A protein and the small-molecule ligand that binds it are described below.
Small molecule (SMILES): CN(C)CC[C@H](CSc1ccccc1)Nc1ccc(S(=O)(=O)NC(=O)c2ccc(N3CCN(Cc4ccccc4-c4ccc(Cl)cc4)CC3)cc2)cc1[N+](=O)[O-]

Sequence of chain 1.B:
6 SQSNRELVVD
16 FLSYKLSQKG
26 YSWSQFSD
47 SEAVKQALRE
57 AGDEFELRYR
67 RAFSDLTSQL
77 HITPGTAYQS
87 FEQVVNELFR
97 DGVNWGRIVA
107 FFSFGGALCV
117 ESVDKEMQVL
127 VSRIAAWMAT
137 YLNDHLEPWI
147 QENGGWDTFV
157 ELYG

Binding-site contacts:
Ligand atom C34 contacts residue GLY102 of chain 1.B at 3.5 Å.
Ligand atom O34 contacts residue ALA57 of chain 1.B at 3.8 Å.
Ligand atom CL1 contacts residue PHE69 of chain 1.B at 3.4 Å.
Ligand atom C24 contacts residue ARG103 of chain 1.B at 3.6 Å.
Ligand atom S42 contacts residue GLU60 of chain 1.B at 3.6 Å (salt-bridge).
Ligand atom C24 contacts residue GLY102 of chain 1.B at 3.4 Å.
Ligand atom C46 contacts residue PHE61 of chain 1.B at 3.5 Å (hydrophobic).
Ligand atom N33 contacts residue TYR159 of chain 1.B at 3.6 Å.
Ligand atom N35 contacts residue TYR159 of chain 1.B at 3.6 Å.
Ligand atom C40 contacts residue GLU60 of chain 1.B at 3.3 Å.
Ligand atom O34 contacts residue TYR159 of chain 1.B at 3.5 Å.
Ligand atom C19 contacts residue LEU94 of chain 1.B at 3.7 Å (hydrophobic).
Ligand atom C41 contacts residue ARG64 of chain 1.B at 3.6 Å.
Ligand atom C45 contacts residue PHE61 of chain 1.B at 3.8 Å (hydrophobic).
Ligand atom N39 contacts residue GLU60 of chain 1.B at 3.0 Å (salt-bridge).
Ligand atom C21 contacts residue TYR65 of chain 1.B at 3.5 Å (hydrophobic).
Ligand atom C2 contacts residue ALA68 of chain 1.B at 3.7 Å (hydrophobic).
Ligand atom C32 contacts residue TYR159 of chain 1.B at 3.5 Å (hydrophobic).
Ligand atom O33 contacts residue TRP101 of chain 1.B at 3.8 Å.
Ligand atom C18 contacts residue PHE61 of chain 1.B at 3.8 Å (hydrophobic).
Ligand atom C2 contacts residue LEU72 of chain 1.B at 3.5 Å (hydrophobic).
Ligand atom C6 contacts residue ALA106 of chain 1.B at 3.5 Å (hydrophobic).
Ligand atom C24 contacts residue ASN100 of chain 1.B at 3.7 Å.
Ligand atom C46 contacts residue GLY102 of chain 1.B at 3.6 Å.
Ligand atom O29 contacts residue TYR159 of chain 1.B at 3.5 Å (h-bond).
Ligand atom C39 contacts residue GLU60 of chain 1.B at 3.7 Å.
Ligand atom O33 contacts residue VAL105 of chain 1.B at 3.5 Å.
Ligand atom C29 contacts residue TYR159 of chain 1.B at 3.8 Å (hydrophobic).
Ligand atom O33 contacts residue PHE155 of chain 1.B at 3.5 Å.
Ligand atom O29 contacts residue TRP101 of chain 1.B at 3.7 Å.
Ligand atom C18 contacts residue ALA106 of chain 1.B at 3.8 Å (hydrophobic).
Ligand atom C34 contacts residue TYR159 of chain 1.B at 3.6 Å (hydrophobic).
Ligand atom N27 contacts residue ASN100 of chain 1.B at 3.6 Å.
Ligand atom C33 contacts residue TYR159 of chain 1.B at 3.5 Å (hydrophobic).
Ligand atom O33 contacts residue TYR159 of chain 1.B at 3.6 Å.
Ligand atom O29 contacts residue GLY102 of chain 1.B at 3.2 Å (h-bond).
Ligand atom C37 contacts residue GLU60 of chain 1.B at 3.6 Å.
Ligand atom C41 contacts residue GLU60 of chain 1.B at 3.8 Å.
Ligand atom C15 contacts residue TYR65 of chain 1.B at 3.7 Å (hydrophobic).
Ligand atom N27 contacts residue GLY102 of chain 1.B at 3.3 Å.